Sequence of chain 1.D:
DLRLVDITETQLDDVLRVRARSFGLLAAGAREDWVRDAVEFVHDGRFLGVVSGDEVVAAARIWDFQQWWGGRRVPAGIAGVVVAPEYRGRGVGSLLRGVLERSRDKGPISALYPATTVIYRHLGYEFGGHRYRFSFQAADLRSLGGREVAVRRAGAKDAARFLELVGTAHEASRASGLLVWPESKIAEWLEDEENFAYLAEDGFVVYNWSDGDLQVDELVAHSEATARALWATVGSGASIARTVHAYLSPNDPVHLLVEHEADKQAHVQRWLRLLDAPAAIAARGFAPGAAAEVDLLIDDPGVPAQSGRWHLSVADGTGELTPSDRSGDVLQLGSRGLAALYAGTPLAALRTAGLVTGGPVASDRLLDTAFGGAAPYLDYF

This protein binds this small molecule.
Small molecule (SMILES): CC(C)(CO[P](=O)(O)O[P](=O)(O)OC[C@H]1O[C@@H](n2cnc3c(N)ncnc32)[C@H](OP(=O)(O)O)[C@@H]1OP(=O)(O)O)[C@@H](O)C(=O)NCCC(=O)NCCS

Binding-site contacts:
Ligand atom P1A contacts residue GLY98 of chain 1.C at 3.7 Å.
Ligand atom C2P contacts residue VAL88 of chain 1.C at 3.8 Å (hydrophobic).
Ligand atom O5A contacts residue ARG95 of chain 1.C at 3.5 Å.
Ligand atom S1P contacts residue TYR129 of chain 1.C at 3.0 Å (h-bond).
Ligand atom N8P contacts residue ARG95 of chain 1.C at 3.7 Å.
Ligand atom S1P contacts residue ALA124 of chain 1.C at 3.3 Å (h-bond).
Ligand atom O1A contacts residue SER101 of chain 1.C at 2.7 Å (h-bond).
Ligand atom O1A contacts residue GLY98 of chain 1.C at 3.4 Å.
Ligand atom O6A contacts residue GLY100 of chain 1.C at 3.7 Å.
Ligand atom S1P contacts residue TRS1 of chain 1.M at 3.0 Å (h-bond).
Ligand atom O4A contacts residue GLY100 of chain 1.C at 2.7 Å (h-bond).
Ligand atom C2P contacts residue TYR129 of chain 1.C at 3.4 Å (hydrophobic).
Ligand atom CEP contacts residue THR125 of chain 1.C at 3.6 Å.
Ligand atom C7P contacts residue ARG95 of chain 1.C at 3.8 Å.
Ligand atom C1B contacts residue VAL127 of chain 1.C at 3.8 Å (hydrophobic).
Ligand atom C9P contacts residue ARG95 of chain 1.C at 3.6 Å.
Ligand atom O2A contacts residue GLY98 of chain 1.C at 2.7 Å (h-bond).
Ligand atom C3P contacts residue VAL88 of chain 1.C at 3.0 Å (hydrophobic).
Ligand atom C2A contacts residue GLU268 of chain 1.D at 3.2 Å.
Ligand atom N3A contacts residue VAL127 of chain 1.C at 3.8 Å.
Ligand atom P2A contacts residue GLY96 of chain 1.C at 3.8 Å.
Ligand atom C3P contacts residue TRS1 of chain 1.M at 3.8 Å.
Ligand atom O3A contacts residue ILE128 of chain 1.C at 3.8 Å.
Ligand atom N4P contacts residue VAL88 of chain 1.C at 2.8 Å (h-bond).
Ligand atom N4P contacts residue PHE29 of chain 1.C at 3.4 Å.
Ligand atom O4A contacts residue VAL99 of chain 1.C at 3.7 Å.
Ligand atom OAP contacts residue ARG95 of chain 1.C at 3.6 Å.
Ligand atom C3P contacts residue PHE29 of chain 1.C at 3.7 Å (hydrophobic).
Ligand atom O5A contacts residue GLY96 of chain 1.C at 3.0 Å (h-bond).
Ligand atom O1A contacts residue GLY100 of chain 1.C at 3.7 Å.
Ligand atom O2A contacts residue ARG97 of chain 1.C at 3.1 Å (salt-bridge).
Ligand atom O9P contacts residue ARG95 of chain 1.C at 3.5 Å (salt-bridge).
Ligand atom O9P contacts residue VAL90 of chain 1.C at 3.0 Å (h-bond).
Ligand atom O4B contacts residue VAL127 of chain 1.C at 3.8 Å.
Ligand atom C5P contacts residue PHE29 of chain 1.C at 3.8 Å (hydrophobic).
Ligand atom O3B contacts residue VAL127 of chain 1.C at 3.8 Å.
Ligand atom C5B contacts residue SER101 of chain 1.C at 3.5 Å.
Ligand atom O2A contacts residue GLY96 of chain 1.C at 3.4 Å.
Ligand atom O4B contacts residue ILE128 of chain 1.C at 3.6 Å.
Ligand atom O5P contacts residue ALA124 of chain 1.C at 3.7 Å.

Sequence of chain 1.C:
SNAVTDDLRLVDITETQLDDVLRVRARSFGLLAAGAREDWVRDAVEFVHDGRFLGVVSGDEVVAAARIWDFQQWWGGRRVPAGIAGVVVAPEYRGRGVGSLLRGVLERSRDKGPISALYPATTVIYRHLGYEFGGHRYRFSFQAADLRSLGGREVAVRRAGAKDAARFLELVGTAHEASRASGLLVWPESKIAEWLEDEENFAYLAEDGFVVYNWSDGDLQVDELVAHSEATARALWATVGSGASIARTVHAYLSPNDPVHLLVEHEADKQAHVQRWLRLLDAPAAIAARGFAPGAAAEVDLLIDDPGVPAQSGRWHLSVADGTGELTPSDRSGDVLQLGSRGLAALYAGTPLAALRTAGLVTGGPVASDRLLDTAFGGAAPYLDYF